Binding-site contacts:
Ligand atom O3B contacts residue GLY16 of chain 1.D at 3.2 Å (h-bond).
Ligand atom C8 contacts residue THR21 of chain 1.D at 3.4 Å.
Ligand atom O2B contacts residue SER20 of chain 1.D at 2.6 Å (h-bond).
Ligand atom C2 contacts residue LYS153 of chain 1.D at 3.6 Å.
Ligand atom O6 contacts residue GLY209 of chain 1.D at 2.6 Å (h-bond).
Ligand atom O1B contacts residue LEU17 of chain 1.D at 3.4 Å (h-bond).
Ligand atom O2G contacts residue GLY16 of chain 1.D at 3.4 Å (h-bond).
Ligand atom O3A contacts residue LEU17 of chain 1.D at 3.7 Å.
Ligand atom C8 contacts residue GLY18 of chain 1.D at 3.5 Å.
Ligand atom N1 contacts residue LYS153 of chain 1.D at 3.5 Å.
Ligand atom N2 contacts residue ASP155 of chain 1.D at 2.8 Å (salt-bridge).
Ligand atom O3G contacts residue THR47 of chain 1.D at 2.7 Å (h-bond).
Ligand atom C2 contacts residue ASP155 of chain 1.D at 3.4 Å.
Ligand atom PB contacts residue LYS19 of chain 1.D at 3.7 Å.
Ligand atom O3A contacts residue LYS19 of chain 1.D at 3.4 Å (salt-bridge).
Ligand atom O6 contacts residue VAL208 of chain 1.D at 3.3 Å.
Ligand atom C6 contacts residue LYS153 of chain 1.D at 3.6 Å.
Ligand atom O2A contacts residue GLY18 of chain 1.D at 3.6 Å.
Ligand atom N1 contacts residue ASP155 of chain 1.D at 2.8 Å (salt-bridge).
Ligand atom O1B contacts residue GLY16 of chain 1.D at 3.2 Å (h-bond).
Ligand atom O1B contacts residue LYS19 of chain 1.D at 3.2 Å.
Ligand atom O4' contacts residue LYS153 of chain 1.D at 3.2 Å.
Ligand atom N7 contacts residue GLY18 of chain 1.D at 3.7 Å.
Ligand atom O2G contacts residue GLY73 of chain 1.D at 3.6 Å (h-bond).
Ligand atom O3A contacts residue GLY16 of chain 1.D at 3.7 Å.
Ligand atom O3A contacts residue GLY18 of chain 1.D at 2.9 Å (h-bond).
Ligand atom C4 contacts residue LYS153 of chain 1.D at 3.5 Å.
Ligand atom C5' contacts residue GLY18 of chain 1.D at 3.7 Å.
Ligand atom O2G contacts residue SER15 of chain 1.D at 3.5 Å.
Ligand atom PB contacts residue MG1 of chain 1.L at 3.6 Å.
Ligand atom O3G contacts residue MG1 of chain 1.L at 2.0 Å.
Ligand atom PG contacts residue MG1 of chain 1.L at 3.5 Å.
Ligand atom C6 contacts residue GLY209 of chain 1.D at 3.5 Å.
Ligand atom O3G contacts residue SER20 of chain 1.D at 3.6 Å (h-bond).
Ligand atom N3 contacts residue LYS153 of chain 1.D at 3.5 Å.
Ligand atom O2B contacts residue MG1 of chain 1.L at 2.3 Å.
Ligand atom O2A contacts residue SER20 of chain 1.D at 3.6 Å.
Ligand atom O2G contacts residue LYS19 of chain 1.D at 3.2 Å.
Ligand atom O2A contacts residue THR21 of chain 1.D at 2.5 Å (h-bond).
Ligand atom N9 contacts residue LYS153 of chain 1.D at 3.7 Å.

This small molecule binds to this protein.
Small molecule (SMILES): Nc1nc2c(ncn2[C@@H]2O[C@H](CO[P](=O)(O)O[P](=O)(O)OP(O)(O)=S)[C@@H](O)[C@H]2O)c(=O)[nH]1

Sequence of chain 1.D:
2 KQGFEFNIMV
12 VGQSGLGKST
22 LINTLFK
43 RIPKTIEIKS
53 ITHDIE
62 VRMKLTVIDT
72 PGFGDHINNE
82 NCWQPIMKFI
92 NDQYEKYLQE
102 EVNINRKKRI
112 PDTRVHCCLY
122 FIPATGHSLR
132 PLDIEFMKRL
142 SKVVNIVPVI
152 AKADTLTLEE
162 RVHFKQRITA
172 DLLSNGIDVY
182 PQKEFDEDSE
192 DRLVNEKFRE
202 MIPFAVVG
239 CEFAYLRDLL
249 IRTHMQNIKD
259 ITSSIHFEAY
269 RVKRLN